This small molecule binds to this protein.
Small molecule (SMILES): CC(=O)N[C@@H]1[C@@H](O)[C@H](O)[C@@H](CO)O[C@H]1O

Binding-site contacts:
Ligand atom C1 contacts residue ASN229 of chain 1.C at 1.3 Å.
Ligand atom C7 contacts residue GLN65 of chain 1.A at 4.2 Å.
Ligand atom C7 contacts residue ASN229 of chain 1.C at 3.8 Å.
Ligand atom C2 contacts residue ASN229 of chain 1.C at 2.3 Å.
Ligand atom C2 contacts residue ARG335 of chain 1.C at 4.0 Å.
Ligand atom C4 contacts residue ASN229 of chain 1.C at 4.2 Å.
Ligand atom C5 contacts residue ASN229 of chain 1.C at 3.6 Å.
Ligand atom O7 contacts residue ARG335 of chain 1.C at 3.8 Å.
Ligand atom C7 contacts residue ARG335 of chain 1.C at 3.3 Å.
Ligand atom N2 contacts residue GLN65 of chain 1.A at 4.1 Å.
Ligand atom O5 contacts residue ASN229 of chain 1.C at 2.5 Å (h-bond).
Ligand atom C8 contacts residue GLN65 of chain 1.A at 3.1 Å.
Ligand atom C3 contacts residue ASN229 of chain 1.C at 3.5 Å.
Ligand atom N2 contacts residue ARG335 of chain 1.C at 2.9 Å (salt-bridge).
Ligand atom C1 contacts residue ARG335 of chain 1.C at 3.9 Å.
Ligand atom N2 contacts residue ASN229 of chain 1.C at 2.5 Å (h-bond).
Ligand atom O7 contacts residue GLN230 of chain 1.C at 4.2 Å.
Ligand atom C8 contacts residue ARG335 of chain 1.C at 3.6 Å.

Sequence of chain 1.C:
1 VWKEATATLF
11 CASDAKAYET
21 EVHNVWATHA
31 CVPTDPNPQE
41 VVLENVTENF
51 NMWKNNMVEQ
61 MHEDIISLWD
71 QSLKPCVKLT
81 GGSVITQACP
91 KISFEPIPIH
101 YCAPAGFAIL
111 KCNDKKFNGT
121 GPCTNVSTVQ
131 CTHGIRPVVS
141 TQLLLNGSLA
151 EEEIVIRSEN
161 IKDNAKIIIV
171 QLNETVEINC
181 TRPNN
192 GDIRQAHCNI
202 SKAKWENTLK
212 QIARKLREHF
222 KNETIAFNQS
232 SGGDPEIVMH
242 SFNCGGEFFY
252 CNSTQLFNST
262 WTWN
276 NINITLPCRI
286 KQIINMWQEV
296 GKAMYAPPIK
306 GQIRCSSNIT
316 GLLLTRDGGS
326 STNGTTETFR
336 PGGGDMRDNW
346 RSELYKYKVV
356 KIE

Sequence of chain 1.A:
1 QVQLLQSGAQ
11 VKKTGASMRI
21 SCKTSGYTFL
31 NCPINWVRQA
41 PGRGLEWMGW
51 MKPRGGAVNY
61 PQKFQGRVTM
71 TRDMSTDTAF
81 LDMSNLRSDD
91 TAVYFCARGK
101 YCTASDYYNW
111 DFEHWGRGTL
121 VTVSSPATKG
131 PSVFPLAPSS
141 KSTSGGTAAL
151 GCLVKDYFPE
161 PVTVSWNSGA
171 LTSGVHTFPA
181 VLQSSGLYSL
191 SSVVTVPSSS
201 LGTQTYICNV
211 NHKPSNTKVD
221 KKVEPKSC